The small molecule below binds the protein below.
Small molecule (SMILES): CC(=O)N[C@H]1[C@H]([C@H](O)[C@H](O)CO)O[C@@](O)(C(=O)O)C[C@@H]1O

Sequence of chain 29.A:
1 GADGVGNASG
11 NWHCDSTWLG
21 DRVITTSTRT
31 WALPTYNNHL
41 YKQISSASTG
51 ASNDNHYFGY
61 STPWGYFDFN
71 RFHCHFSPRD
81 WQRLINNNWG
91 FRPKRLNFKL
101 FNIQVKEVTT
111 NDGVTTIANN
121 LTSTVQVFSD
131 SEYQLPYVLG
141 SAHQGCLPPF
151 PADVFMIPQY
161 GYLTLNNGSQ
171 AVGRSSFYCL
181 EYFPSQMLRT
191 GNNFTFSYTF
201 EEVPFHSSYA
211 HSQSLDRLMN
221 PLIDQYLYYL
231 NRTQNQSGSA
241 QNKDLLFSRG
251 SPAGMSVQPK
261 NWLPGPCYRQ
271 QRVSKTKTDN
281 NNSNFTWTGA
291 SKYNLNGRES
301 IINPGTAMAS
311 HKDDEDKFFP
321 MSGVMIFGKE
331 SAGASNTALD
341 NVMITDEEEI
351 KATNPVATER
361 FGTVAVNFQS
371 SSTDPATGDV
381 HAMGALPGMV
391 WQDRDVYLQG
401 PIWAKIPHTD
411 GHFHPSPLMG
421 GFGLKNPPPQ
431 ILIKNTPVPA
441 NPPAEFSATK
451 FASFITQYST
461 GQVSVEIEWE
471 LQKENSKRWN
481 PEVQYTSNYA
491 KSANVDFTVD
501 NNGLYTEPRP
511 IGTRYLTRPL

Binding-site contacts:
Ligand atom O10 contacts residue SER256 of chain 29.A at 3.5 Å (h-bond).
Ligand atom C1 contacts residue ASN231 of chain 29.A at 3.6 Å.
Ligand atom O2 contacts residue THR286 of chain 14.A at 4.0 Å.
Ligand atom C11 contacts residue SER256 of chain 29.A at 4.3 Å.
Ligand atom O1A contacts residue ASN284 of chain 14.A at 4.5 Å.
Ligand atom O2 contacts residue ASN284 of chain 14.A at 3.0 Å (h-bond).
Ligand atom C5 contacts residue ASN231 of chain 29.A at 4.5 Å.
Ligand atom C2 contacts residue ASN231 of chain 29.A at 4.0 Å.
Ligand atom C11 contacts residue ASN55 of chain 14.A at 3.2 Å.
Ligand atom O10 contacts residue ASN55 of chain 14.A at 3.4 Å (h-bond).
Ligand atom O2 contacts residue TRP287 of chain 14.A at 4.5 Å.
Ligand atom C1 contacts residue ASN284 of chain 14.A at 3.8 Å.
Ligand atom O2 contacts residue ASN231 of chain 29.A at 4.2 Å.
Ligand atom C10 contacts residue SER256 of chain 29.A at 4.2 Å.
Ligand atom C2 contacts residue ASN284 of chain 14.A at 3.9 Å.
Ligand atom O1B contacts residue ASN231 of chain 29.A at 4.3 Å.
Ligand atom O4 contacts residue VAL257 of chain 29.A at 3.1 Å.
Ligand atom O1B contacts residue ARG232 of chain 29.A at 2.5 Å (salt-bridge).
Ligand atom C1 contacts residue ARG232 of chain 29.A at 3.6 Å.
Ligand atom C2 contacts residue THR286 of chain 14.A at 4.2 Å.
Ligand atom C11 contacts residue GLY254 of chain 29.A at 3.6 Å.
Ligand atom C3 contacts residue TRP287 of chain 14.A at 4.1 Å (hydrophobic).
Ligand atom O1A contacts residue THR286 of chain 14.A at 4.2 Å.
Ligand atom O10 contacts residue SER52 of chain 14.A at 4.4 Å.
Ligand atom C3 contacts residue ASN231 of chain 29.A at 3.9 Å.
Ligand atom O4 contacts residue ASN231 of chain 29.A at 4.2 Å.
Ligand atom O4 contacts residue TRP287 of chain 14.A at 4.1 Å.
Ligand atom O1A contacts residue ASN231 of chain 29.A at 2.7 Å (h-bond).
Ligand atom C10 contacts residue ASN55 of chain 14.A at 3.8 Å.
Ligand atom O1A contacts residue ARG232 of chain 29.A at 3.5 Å.
Ligand atom C4 contacts residue VAL257 of chain 29.A at 4.4 Å (hydrophobic).
Ligand atom C3 contacts residue THR286 of chain 14.A at 3.5 Å.
Ligand atom O1B contacts residue ASN284 of chain 14.A at 3.7 Å.
Ligand atom O2 contacts residue ARG232 of chain 29.A at 4.5 Å.
Ligand atom C4 contacts residue ASN231 of chain 29.A at 3.5 Å.
Ligand atom C11 contacts residue ALA253 of chain 29.A at 3.6 Å (hydrophobic).

Sequence of chain 14.A:
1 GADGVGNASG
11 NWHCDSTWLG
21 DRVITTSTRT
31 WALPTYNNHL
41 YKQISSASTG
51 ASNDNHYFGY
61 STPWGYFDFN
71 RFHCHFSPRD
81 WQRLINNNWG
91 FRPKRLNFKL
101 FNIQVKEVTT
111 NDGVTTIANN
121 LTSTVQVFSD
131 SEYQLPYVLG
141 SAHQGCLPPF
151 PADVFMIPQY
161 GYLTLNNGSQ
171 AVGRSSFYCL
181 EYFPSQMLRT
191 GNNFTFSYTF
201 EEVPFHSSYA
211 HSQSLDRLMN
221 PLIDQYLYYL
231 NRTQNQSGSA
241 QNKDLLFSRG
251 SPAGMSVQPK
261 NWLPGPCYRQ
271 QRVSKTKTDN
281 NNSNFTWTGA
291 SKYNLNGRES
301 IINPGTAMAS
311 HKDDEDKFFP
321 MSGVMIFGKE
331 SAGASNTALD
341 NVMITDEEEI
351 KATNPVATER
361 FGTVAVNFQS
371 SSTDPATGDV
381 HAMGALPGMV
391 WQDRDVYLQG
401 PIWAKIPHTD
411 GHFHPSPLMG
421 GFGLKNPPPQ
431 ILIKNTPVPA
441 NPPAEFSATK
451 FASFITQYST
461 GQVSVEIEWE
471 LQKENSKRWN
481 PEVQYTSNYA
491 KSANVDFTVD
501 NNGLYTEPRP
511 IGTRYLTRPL